Sequence of chain 1.L:
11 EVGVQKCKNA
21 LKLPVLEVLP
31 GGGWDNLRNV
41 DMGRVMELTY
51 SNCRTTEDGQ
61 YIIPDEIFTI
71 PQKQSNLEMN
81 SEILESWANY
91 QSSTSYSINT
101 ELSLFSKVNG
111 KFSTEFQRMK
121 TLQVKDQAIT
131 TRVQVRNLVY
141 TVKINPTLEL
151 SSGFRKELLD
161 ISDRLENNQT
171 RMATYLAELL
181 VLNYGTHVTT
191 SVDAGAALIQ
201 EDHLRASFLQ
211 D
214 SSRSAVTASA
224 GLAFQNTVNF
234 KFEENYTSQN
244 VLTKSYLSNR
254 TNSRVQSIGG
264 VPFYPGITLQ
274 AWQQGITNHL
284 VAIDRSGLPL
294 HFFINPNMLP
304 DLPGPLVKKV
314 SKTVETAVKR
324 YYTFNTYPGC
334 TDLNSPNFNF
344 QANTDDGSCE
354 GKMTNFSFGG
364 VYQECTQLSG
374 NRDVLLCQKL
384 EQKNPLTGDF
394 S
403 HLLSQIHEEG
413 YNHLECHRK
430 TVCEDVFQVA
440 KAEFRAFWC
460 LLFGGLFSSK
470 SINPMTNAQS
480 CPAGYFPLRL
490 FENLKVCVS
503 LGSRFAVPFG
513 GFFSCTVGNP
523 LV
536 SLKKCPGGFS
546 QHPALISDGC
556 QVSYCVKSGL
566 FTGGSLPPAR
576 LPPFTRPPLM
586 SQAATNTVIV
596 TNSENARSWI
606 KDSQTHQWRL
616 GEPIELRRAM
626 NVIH

Binding-site contacts:
Ligand atom C1 contacts residue ASN168 of chain 1.K at 1.4 Å.
Ligand atom C7 contacts residue ASN168 of chain 1.K at 3.2 Å.
Ligand atom C8 contacts residue CYS418 of chain 1.L at 3.8 Å (hydrophobic).
Ligand atom O5 contacts residue ASN168 of chain 1.K at 2.4 Å (h-bond).
Ligand atom C3 contacts residue ASN168 of chain 1.K at 3.8 Å.
Ligand atom C4 contacts residue ASN168 of chain 1.K at 4.2 Å.
Ligand atom O7 contacts residue ASN168 of chain 1.K at 3.1 Å (h-bond).
Ligand atom C2 contacts residue ASN168 of chain 1.K at 2.4 Å.
Ligand atom O7 contacts residue THR590 of chain 1.K at 3.7 Å.
Ligand atom N2 contacts residue LEU416 of chain 1.L at 4.3 Å.
Ligand atom C5 contacts residue ASN168 of chain 1.K at 3.7 Å.
Ligand atom N2 contacts residue ASN168 of chain 1.K at 2.9 Å (h-bond).
Ligand atom O7 contacts residue GLN587 of chain 1.K at 4.2 Å.
Ligand atom C8 contacts residue ASN168 of chain 1.K at 4.4 Å.
Ligand atom C8 contacts residue LEU416 of chain 1.L at 3.6 Å (hydrophobic).
Ligand atom C7 contacts residue LEU416 of chain 1.L at 4.3 Å (hydrophobic).

The protein below binds the small molecule below.
Small molecule (SMILES): CC(=O)N[C@@H]1[C@@H](O)[C@H](O)[C@@H](CO)O[C@H]1O

Sequence of chain 1.K:
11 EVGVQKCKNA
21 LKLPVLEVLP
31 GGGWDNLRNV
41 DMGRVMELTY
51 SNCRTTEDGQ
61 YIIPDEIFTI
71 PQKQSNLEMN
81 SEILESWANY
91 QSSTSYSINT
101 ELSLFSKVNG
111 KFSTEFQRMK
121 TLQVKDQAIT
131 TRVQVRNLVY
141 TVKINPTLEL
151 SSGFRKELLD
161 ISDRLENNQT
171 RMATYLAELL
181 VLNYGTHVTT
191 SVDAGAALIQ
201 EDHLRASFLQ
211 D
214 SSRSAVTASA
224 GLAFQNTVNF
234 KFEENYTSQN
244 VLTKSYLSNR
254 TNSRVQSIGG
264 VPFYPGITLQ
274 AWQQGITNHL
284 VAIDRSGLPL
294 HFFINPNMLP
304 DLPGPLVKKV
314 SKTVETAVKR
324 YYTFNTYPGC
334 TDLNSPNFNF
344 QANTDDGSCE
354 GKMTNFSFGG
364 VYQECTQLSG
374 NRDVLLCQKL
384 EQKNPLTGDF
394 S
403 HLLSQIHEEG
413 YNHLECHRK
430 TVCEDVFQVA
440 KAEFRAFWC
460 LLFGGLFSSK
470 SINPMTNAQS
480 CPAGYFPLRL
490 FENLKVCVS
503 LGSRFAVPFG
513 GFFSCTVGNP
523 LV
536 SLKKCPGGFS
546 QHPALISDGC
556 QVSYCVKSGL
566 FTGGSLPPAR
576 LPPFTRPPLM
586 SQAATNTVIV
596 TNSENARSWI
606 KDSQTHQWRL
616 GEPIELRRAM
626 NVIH